A protein and the small-molecule ligand that binds it are described below.
Small molecule (SMILES): Cc1cc(CCCCCCCOc2ccc(C3=NCCO3)cc2)on1

Binding-site contacts:
Ligand atom C5A contacts residue PRO168 of chain 3.A at 4.0 Å (hydrophobic).
Ligand atom C1C contacts residue THR97 of chain 3.A at 3.9 Å.
Ligand atom C31 contacts residue LEU216 of chain 3.A at 3.4 Å (hydrophobic).
Ligand atom C4A contacts residue ILE170 of chain 3.A at 3.9 Å (hydrophobic).
Ligand atom O1A contacts residue PHE121 of chain 3.A at 4.0 Å.
Ligand atom C4 contacts residue TYR192 of chain 3.A at 3.5 Å (hydrophobic).
Ligand atom N3A contacts residue TYR146 of chain 3.A at 4.0 Å.
Ligand atom C2C contacts residue THR97 of chain 3.A at 3.9 Å.
Ligand atom O1B contacts residue ILE95 of chain 3.A at 3.6 Å.
Ligand atom N2 contacts residue W711 of chain 3.F at 2.9 Å.
Ligand atom C3C contacts residue TYR192 of chain 3.A at 4.0 Å (hydrophobic).
Ligand atom C2C contacts residue LEU216 of chain 3.A at 3.7 Å (hydrophobic).
Ligand atom C4C contacts residue MET117 of chain 3.A at 3.9 Å (hydrophobic).
Ligand atom C4A contacts residue MET181 of chain 3.A at 3.6 Å (hydrophobic).
Ligand atom C2A contacts residue MET181 of chain 3.A at 3.7 Å (hydrophobic).
Ligand atom C4A contacts residue LEU14 of chain 4.C at 4.0 Å (hydrophobic).
Ligand atom C31 contacts residue ASN214 of chain 3.A at 3.3 Å.
Ligand atom C3C contacts residue LEU216 of chain 3.A at 3.7 Å (hydrophobic).
Ligand atom C6C contacts residue ILE186 of chain 3.A at 3.9 Å (hydrophobic).
Ligand atom C5A contacts residue ILE144 of chain 3.A at 3.7 Å (hydrophobic).
Ligand atom C4B contacts residue TYR146 of chain 3.A at 3.7 Å (hydrophobic).
Ligand atom C4B contacts residue ILE183 of chain 3.A at 4.0 Å (hydrophobic).
Ligand atom C1B contacts residue ILE183 of chain 3.A at 4.0 Å (hydrophobic).
Ligand atom C6B contacts residue TYR146 of chain 3.A at 3.8 Å (hydrophobic).
Ligand atom C5B contacts residue TYR146 of chain 3.A at 3.4 Å (hydrophobic).
Ligand atom C2B contacts residue ILE219 of chain 3.A at 3.8 Å (hydrophobic).
Ligand atom C3B contacts residue ILE219 of chain 3.A at 3.8 Å (hydrophobic).
Ligand atom C4A contacts residue ALA24 of chain 3.C at 4.0 Å (hydrophobic).
Ligand atom N2 contacts residue THR97 of chain 3.A at 3.7 Å.
Ligand atom O1 contacts residue W711 of chain 3.F at 3.7 Å.
Ligand atom O1 contacts residue THR97 of chain 3.A at 3.4 Å (h-bond).
Ligand atom C6B contacts residue ILE183 of chain 3.A at 3.6 Å (hydrophobic).
Ligand atom C1C contacts residue PHE115 of chain 3.A at 3.9 Å (hydrophobic).
Ligand atom C5A contacts residue ILE170 of chain 3.A at 3.8 Å (hydrophobic).
Ligand atom N3A contacts residue ALA24 of chain 3.C at 3.8 Å.
Ligand atom C5B contacts residue ILE183 of chain 3.A at 3.7 Å (hydrophobic).
Ligand atom N3A contacts residue MET181 of chain 3.A at 3.3 Å.
Ligand atom C2A contacts residue TYR146 of chain 3.A at 3.7 Å (hydrophobic).
Ligand atom C3 contacts residue W711 of chain 3.F at 3.3 Å.
Ligand atom C31 contacts residue W711 of chain 3.F at 3.0 Å.

Sequence of chain 3.C:
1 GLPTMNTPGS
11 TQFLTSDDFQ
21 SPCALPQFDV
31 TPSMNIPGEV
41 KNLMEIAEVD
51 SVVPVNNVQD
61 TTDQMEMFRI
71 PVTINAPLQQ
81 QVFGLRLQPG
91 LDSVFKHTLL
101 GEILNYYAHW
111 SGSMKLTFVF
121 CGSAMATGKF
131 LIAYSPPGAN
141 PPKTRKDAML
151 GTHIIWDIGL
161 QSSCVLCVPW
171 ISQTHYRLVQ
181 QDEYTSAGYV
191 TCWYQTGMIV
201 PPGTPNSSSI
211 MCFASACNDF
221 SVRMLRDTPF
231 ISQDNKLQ

Sequence of chain 3.A:
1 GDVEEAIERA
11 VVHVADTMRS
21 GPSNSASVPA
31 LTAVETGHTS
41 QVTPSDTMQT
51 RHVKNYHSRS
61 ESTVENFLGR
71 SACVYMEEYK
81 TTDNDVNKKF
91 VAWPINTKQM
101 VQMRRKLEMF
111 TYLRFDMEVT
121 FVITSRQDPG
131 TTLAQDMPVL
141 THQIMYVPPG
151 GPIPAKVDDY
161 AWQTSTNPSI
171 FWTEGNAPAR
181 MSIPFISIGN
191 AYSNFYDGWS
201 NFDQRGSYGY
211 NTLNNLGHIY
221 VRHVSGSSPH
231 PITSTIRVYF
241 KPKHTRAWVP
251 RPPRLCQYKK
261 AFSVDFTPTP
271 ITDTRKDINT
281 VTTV

Sequence of chain 4.C:
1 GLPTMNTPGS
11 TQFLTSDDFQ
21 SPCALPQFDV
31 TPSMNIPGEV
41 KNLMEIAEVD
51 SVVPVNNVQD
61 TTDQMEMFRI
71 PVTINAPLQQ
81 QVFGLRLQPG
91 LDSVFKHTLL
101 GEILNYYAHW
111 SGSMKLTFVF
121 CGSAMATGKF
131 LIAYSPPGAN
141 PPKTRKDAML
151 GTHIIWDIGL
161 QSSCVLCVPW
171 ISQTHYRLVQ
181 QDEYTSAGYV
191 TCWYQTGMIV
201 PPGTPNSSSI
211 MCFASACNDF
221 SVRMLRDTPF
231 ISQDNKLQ